This protein binds this small molecule.
Small molecule (SMILES): NC1N=c2ccccc2=N1

Sequence of chain 1.C:
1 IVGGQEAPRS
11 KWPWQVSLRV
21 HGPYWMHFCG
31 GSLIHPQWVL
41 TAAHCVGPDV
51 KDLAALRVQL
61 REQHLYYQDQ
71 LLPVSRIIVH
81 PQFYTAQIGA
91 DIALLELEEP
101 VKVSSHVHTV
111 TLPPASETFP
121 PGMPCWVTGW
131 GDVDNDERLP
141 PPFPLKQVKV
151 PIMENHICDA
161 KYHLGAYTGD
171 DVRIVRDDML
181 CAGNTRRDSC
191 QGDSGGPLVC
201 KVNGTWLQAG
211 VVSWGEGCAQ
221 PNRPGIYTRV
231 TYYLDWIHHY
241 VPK

Binding-site contacts:
Ligand atom N1 contacts residue GLU216 of chain 1.C at 4.0 Å.
Ligand atom C2 contacts residue TRP214 of chain 1.C at 3.8 Å (hydrophobic).
Ligand atom N2 contacts residue ASP188 of chain 1.C at 2.5 Å (salt-bridge).
Ligand atom C4 contacts residue GLN191 of chain 1.C at 3.6 Å.
Ligand atom C1 contacts residue SER189 of chain 1.C at 3.8 Å.
Ligand atom C2 contacts residue GLY217 of chain 1.C at 3.6 Å.
Ligand atom N2 contacts residue SER189 of chain 1.C at 4.0 Å.
Ligand atom C3 contacts residue TRP214 of chain 1.C at 4.0 Å (hydrophobic).
Ligand atom C2 contacts residue GLY215 of chain 1.C at 3.6 Å.
Ligand atom C5 contacts residue CYS190 of chain 1.C at 3.7 Å (hydrophobic).
Ligand atom N2 contacts residue CYS218 of chain 1.C at 3.8 Å.
Ligand atom N1 contacts residue GLY215 of chain 1.C at 3.3 Å.
Ligand atom C3 contacts residue GLN191 of chain 1.C at 3.3 Å.
Ligand atom C5 contacts residue GLN191 of chain 1.C at 3.9 Å.
Ligand atom C4 contacts residue SER194 of chain 1.C at 4.2 Å.
Ligand atom N2 contacts residue GLY225 of chain 1.C at 3.6 Å.
Ligand atom C7 contacts residue TRP214 of chain 1.C at 4.2 Å (hydrophobic).
Ligand atom C1 contacts residue GLY217 of chain 1.C at 3.0 Å.
Ligand atom C6 contacts residue VAL212 of chain 1.C at 3.8 Å (hydrophobic).
Ligand atom N2 contacts residue ALA219 of chain 1.C at 4.1 Å.
Ligand atom N2 contacts residue GLY217 of chain 1.C at 3.0 Å (h-bond).
Ligand atom N1 contacts residue GLY217 of chain 1.C at 2.6 Å (h-bond).
Ligand atom C4 contacts residue TRP214 of chain 1.C at 4.2 Å (hydrophobic).
Ligand atom C1 contacts residue ASP188 of chain 1.C at 3.6 Å.
Ligand atom C3 contacts residue GLY215 of chain 1.C at 3.7 Å.
Ligand atom C5 contacts residue SER194 of chain 1.C at 3.4 Å.
Ligand atom C6 contacts residue GLN191 of chain 1.C at 4.1 Å.
Ligand atom C6 contacts residue CYS190 of chain 1.C at 3.6 Å (hydrophobic).
Ligand atom C7 contacts residue CYS190 of chain 1.C at 3.8 Å (hydrophobic).
Ligand atom C1 contacts residue GLY215 of chain 1.C at 4.0 Å.
Ligand atom N3 contacts residue CYS190 of chain 1.C at 3.9 Å.
Ligand atom N3 contacts residue SER189 of chain 1.C at 2.8 Å (h-bond).
Ligand atom N3 contacts residue GLY225 of chain 1.C at 4.2 Å.
Ligand atom N3 contacts residue ASP188 of chain 1.C at 3.8 Å.
Ligand atom C1 contacts residue GLY225 of chain 1.C at 4.1 Å.
Ligand atom N1 contacts residue TRP214 of chain 1.C at 4.1 Å.
Ligand atom C7 contacts residue SER189 of chain 1.C at 3.4 Å.
Ligand atom C1 contacts residue CYS218 of chain 1.C at 4.2 Å (hydrophobic).
Ligand atom C6 contacts residue SER189 of chain 1.C at 3.4 Å.
Ligand atom N2 contacts residue ARG223 of chain 1.C at 4.2 Å.